Binding-site contacts:
Ligand atom C5 contacts residue VAL95 of chain 46.E at 4.5 Å (hydrophobic).
Ligand atom N2 contacts residue ASN105 of chain 46.E at 2.9 Å (h-bond).
Ligand atom C4 contacts residue ASN105 of chain 46.E at 4.3 Å.
Ligand atom O6 contacts residue VAL95 of chain 46.E at 2.9 Å (h-bond).
Ligand atom O7 contacts residue ASN105 of chain 46.E at 4.0 Å.
Ligand atom O5 contacts residue ASN105 of chain 46.E at 2.4 Å (h-bond).
Ligand atom C7 contacts residue ASN105 of chain 46.E at 3.6 Å.
Ligand atom C5 contacts residue ASN105 of chain 46.E at 3.6 Å.
Ligand atom C1 contacts residue ASN105 of chain 46.E at 1.4 Å.
Ligand atom C2 contacts residue ASN105 of chain 46.E at 2.5 Å.
Ligand atom C3 contacts residue ASN105 of chain 46.E at 3.8 Å.
Ligand atom C6 contacts residue VAL95 of chain 46.E at 3.6 Å (hydrophobic).
Ligand atom O5 contacts residue ALA96 of chain 46.E at 4.5 Å.
Ligand atom O5 contacts residue VAL95 of chain 46.E at 4.5 Å.
Ligand atom C8 contacts residue TYR50 of chain 46.E at 4.1 Å (hydrophobic).
Ligand atom O6 contacts residue ALA96 of chain 46.E at 4.3 Å.
Ligand atom C8 contacts residue PRO48 of chain 46.E at 4.4 Å (hydrophobic).

Sequence of chain 46.E:
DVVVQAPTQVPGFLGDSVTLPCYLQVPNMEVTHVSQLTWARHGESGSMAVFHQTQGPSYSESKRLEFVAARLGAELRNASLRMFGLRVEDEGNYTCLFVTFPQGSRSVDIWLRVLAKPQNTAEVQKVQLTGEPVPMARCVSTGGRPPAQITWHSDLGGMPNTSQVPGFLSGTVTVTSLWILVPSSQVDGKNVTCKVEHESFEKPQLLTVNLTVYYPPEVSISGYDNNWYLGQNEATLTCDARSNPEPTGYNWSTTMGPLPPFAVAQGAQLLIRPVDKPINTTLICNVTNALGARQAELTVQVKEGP

The protein below binds the small molecule below.
Small molecule (SMILES): CC(=O)N[C@H]1[C@H](O[C@H]2[C@H](O)[C@@H](NC(C)=O)CO[C@@H]2CO)O[C@H](CO)[C@@H](O[C@@H]2O[C@H](CO)[C@@H](O)[C@H](O)[C@@H]2O)[C@@H]1O